Binding-site contacts:
Ligand atom C3 contacts residue ASN107 of chain 1.H at 3.8 Å.
Ligand atom C5 contacts residue ASN107 of chain 1.H at 3.5 Å.
Ligand atom C1 contacts residue SER109 of chain 1.H at 4.4 Å.
Ligand atom O7 contacts residue ASN107 of chain 1.H at 3.5 Å (h-bond).
Ligand atom C2 contacts residue ASN107 of chain 1.H at 2.5 Å.
Ligand atom N2 contacts residue ASN107 of chain 1.H at 2.7 Å (h-bond).
Ligand atom C4 contacts residue ASN107 of chain 1.H at 4.1 Å.
Ligand atom O5 contacts residue ASN107 of chain 1.H at 2.2 Å (h-bond).
Ligand atom C7 contacts residue ASN107 of chain 1.H at 3.0 Å.
Ligand atom C8 contacts residue ASN107 of chain 1.H at 3.5 Å.
Ligand atom C1 contacts residue ASN107 of chain 1.H at 1.4 Å.

Sequence of chain 1.H:
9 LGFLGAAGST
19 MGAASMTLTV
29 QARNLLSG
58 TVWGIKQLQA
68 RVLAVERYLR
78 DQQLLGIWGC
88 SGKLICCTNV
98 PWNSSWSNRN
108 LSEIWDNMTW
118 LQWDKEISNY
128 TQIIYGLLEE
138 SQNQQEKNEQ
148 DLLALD

The protein below binds the small molecule below.
Small molecule (SMILES): CC(=O)N[C@H]1[C@H](O[C@H]2[C@H](O)[C@@H](NC(C)=O)CO[C@@H]2CO)O[C@H](CO)[C@@H](O)[C@@H]1O